Sequence of chain 1.C:
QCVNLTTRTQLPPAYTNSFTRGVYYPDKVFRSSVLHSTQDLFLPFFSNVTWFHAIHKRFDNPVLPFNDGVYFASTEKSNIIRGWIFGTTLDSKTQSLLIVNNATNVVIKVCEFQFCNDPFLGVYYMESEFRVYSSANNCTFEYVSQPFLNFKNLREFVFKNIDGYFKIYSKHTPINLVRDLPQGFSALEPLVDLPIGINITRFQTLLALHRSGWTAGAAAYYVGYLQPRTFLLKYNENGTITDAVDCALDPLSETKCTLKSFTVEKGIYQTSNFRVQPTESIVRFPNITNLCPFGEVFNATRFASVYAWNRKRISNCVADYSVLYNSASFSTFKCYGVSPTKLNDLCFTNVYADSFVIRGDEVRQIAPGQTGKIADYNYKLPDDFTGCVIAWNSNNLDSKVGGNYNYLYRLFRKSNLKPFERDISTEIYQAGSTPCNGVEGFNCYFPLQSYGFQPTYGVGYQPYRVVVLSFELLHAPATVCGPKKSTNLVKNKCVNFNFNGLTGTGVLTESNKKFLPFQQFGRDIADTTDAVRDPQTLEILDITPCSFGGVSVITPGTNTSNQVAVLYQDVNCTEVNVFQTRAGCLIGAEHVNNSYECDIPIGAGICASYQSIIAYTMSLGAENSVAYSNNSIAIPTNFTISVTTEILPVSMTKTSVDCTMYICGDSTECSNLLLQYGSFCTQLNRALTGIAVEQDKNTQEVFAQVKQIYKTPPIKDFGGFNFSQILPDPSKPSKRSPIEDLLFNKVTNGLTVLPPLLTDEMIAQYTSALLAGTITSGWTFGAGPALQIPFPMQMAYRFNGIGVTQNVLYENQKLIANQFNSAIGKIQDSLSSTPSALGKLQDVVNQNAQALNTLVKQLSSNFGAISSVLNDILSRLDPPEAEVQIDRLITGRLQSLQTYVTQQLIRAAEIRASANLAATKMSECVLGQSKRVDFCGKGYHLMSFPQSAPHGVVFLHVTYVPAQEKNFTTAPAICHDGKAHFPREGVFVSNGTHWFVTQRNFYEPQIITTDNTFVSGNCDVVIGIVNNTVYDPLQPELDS

This small molecule binds to this protein.
Small molecule (SMILES): CC(=O)N[C@H]1[C@H](O[C@H]2[C@H](O)[C@@H](NC(C)=O)CO[C@@H]2CO)O[C@H](CO)[C@@H](O)[C@@H]1O

Binding-site contacts:
Ligand atom C8 contacts residue GLU1072 of chain 1.C at 3.4 Å.
Ligand atom C8 contacts residue ALA706 of chain 1.C at 4.3 Å (hydrophobic).
Ligand atom C2 contacts residue ASN1074 of chain 1.C at 2.5 Å.
Ligand atom O5 contacts residue ASN1074 of chain 1.C at 2.3 Å (h-bond).
Ligand atom C7 contacts residue ALA706 of chain 1.C at 3.9 Å (hydrophobic).
Ligand atom C4 contacts residue ALA706 of chain 1.C at 4.2 Å (hydrophobic).
Ligand atom C8 contacts residue ASN1074 of chain 1.C at 4.3 Å.
Ligand atom O7 contacts residue ALA706 of chain 1.C at 3.4 Å.
Ligand atom C5 contacts residue ASN1074 of chain 1.C at 3.6 Å.
Ligand atom C8 contacts residue LYS1073 of chain 1.C at 4.2 Å.
Ligand atom C5 contacts residue ALA706 of chain 1.C at 3.7 Å (hydrophobic).
Ligand atom O7 contacts residue ASN1074 of chain 1.C at 3.9 Å.
Ligand atom C1 contacts residue ASN1074 of chain 1.C at 1.4 Å.
Ligand atom O6 contacts residue ASN1074 of chain 1.C at 4.4 Å.
Ligand atom C1 contacts residue GLN895 of chain 1.A at 4.1 Å.
Ligand atom C6 contacts residue ALA706 of chain 1.C at 4.4 Å (hydrophobic).
Ligand atom C3 contacts residue ALA706 of chain 1.C at 4.4 Å (hydrophobic).
Ligand atom N2 contacts residue ASN1074 of chain 1.C at 2.9 Å (h-bond).
Ligand atom O7 contacts residue SER704 of chain 1.C at 4.2 Å.
Ligand atom C4 contacts residue ASN1074 of chain 1.C at 4.2 Å.
Ligand atom O4 contacts residue ALA706 of chain 1.C at 3.8 Å.
Ligand atom C7 contacts residue ASN1074 of chain 1.C at 3.6 Å.
Ligand atom C3 contacts residue ASN1074 of chain 1.C at 3.8 Å.

Sequence of chain 1.A:
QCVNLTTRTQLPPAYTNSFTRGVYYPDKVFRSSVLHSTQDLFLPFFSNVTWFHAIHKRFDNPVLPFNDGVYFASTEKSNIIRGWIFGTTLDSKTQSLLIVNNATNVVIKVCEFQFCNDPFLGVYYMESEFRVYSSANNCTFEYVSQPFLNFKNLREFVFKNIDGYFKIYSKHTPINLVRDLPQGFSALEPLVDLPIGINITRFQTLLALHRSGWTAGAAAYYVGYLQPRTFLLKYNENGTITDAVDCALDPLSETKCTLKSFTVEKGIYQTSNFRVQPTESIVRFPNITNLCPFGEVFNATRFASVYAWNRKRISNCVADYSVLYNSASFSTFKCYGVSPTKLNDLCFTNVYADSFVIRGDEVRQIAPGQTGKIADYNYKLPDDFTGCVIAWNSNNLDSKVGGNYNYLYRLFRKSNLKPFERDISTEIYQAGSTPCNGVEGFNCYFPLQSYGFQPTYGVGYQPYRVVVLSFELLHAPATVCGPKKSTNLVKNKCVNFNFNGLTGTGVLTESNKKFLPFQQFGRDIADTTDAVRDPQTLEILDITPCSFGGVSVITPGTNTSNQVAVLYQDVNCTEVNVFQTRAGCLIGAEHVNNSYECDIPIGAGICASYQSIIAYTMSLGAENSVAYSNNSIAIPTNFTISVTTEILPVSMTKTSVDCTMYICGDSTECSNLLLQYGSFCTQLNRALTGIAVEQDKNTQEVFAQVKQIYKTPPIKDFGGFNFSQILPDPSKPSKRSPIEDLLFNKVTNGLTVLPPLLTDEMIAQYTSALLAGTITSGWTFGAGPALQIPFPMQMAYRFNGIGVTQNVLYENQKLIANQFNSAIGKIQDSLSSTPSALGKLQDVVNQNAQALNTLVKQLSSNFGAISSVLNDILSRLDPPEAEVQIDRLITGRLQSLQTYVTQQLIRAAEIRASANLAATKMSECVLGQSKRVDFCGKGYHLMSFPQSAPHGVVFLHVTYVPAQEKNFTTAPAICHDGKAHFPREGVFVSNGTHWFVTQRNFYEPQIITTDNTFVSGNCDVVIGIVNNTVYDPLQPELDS